Binding-site contacts:
Ligand atom C3 contacts residue ASN38 of chain 3.A at 3.9 Å.
Ligand atom O6 contacts residue THR318 of chain 3.A at 4.1 Å.
Ligand atom C6 contacts residue THR318 of chain 3.A at 4.0 Å.
Ligand atom C5 contacts residue THR318 of chain 3.A at 4.3 Å.
Ligand atom O6 contacts residue LEU381 of chain 3.A at 3.4 Å.
Ligand atom C4 contacts residue ASN38 of chain 3.A at 4.2 Å.
Ligand atom C6 contacts residue LEU381 of chain 3.A at 3.9 Å (hydrophobic).
Ligand atom O7 contacts residue ASN38 of chain 3.A at 3.8 Å.
Ligand atom C5 contacts residue ASN38 of chain 3.A at 3.6 Å.
Ligand atom O5 contacts residue THR318 of chain 3.A at 3.2 Å (h-bond).
Ligand atom C1 contacts residue ASN38 of chain 3.A at 1.4 Å.
Ligand atom N2 contacts residue ASN38 of chain 3.A at 3.2 Å (h-bond).
Ligand atom C2 contacts residue ASN38 of chain 3.A at 2.6 Å.
Ligand atom C1 contacts residue THR318 of chain 3.A at 3.8 Å.
Ligand atom C7 contacts residue ASN38 of chain 3.A at 3.7 Å.
Ligand atom O5 contacts residue ALA39 of chain 3.A at 4.5 Å.
Ligand atom O5 contacts residue ASN38 of chain 3.A at 2.3 Å (h-bond).

The protein below binds the small molecule below.
Small molecule (SMILES): CC(=O)N[C@@H]1[C@@H](O)[C@H](O)[C@@H](CO)O[C@H]1O

Sequence of chain 3.A:
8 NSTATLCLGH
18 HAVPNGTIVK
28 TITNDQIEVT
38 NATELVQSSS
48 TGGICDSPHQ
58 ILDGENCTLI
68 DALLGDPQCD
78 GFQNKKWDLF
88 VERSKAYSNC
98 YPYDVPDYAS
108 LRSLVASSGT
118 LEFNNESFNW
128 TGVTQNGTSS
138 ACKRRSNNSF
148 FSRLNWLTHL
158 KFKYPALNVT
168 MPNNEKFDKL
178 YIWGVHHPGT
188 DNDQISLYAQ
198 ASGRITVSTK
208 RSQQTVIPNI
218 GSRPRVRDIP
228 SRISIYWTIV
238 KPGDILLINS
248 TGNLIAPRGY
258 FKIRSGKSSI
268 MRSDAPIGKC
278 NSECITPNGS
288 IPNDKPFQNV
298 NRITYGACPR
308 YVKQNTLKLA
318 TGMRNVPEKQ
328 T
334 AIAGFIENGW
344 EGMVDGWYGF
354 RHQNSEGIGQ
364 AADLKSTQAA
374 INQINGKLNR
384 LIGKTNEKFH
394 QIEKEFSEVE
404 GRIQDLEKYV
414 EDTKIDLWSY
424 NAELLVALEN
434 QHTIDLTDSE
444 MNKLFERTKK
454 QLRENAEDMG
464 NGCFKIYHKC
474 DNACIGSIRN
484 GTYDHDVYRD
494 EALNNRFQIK